The small molecule below binds the protein below.
Small molecule (SMILES): N[C@@H](CC(=O)O)C(=O)O

Sequence of chain 1.B:
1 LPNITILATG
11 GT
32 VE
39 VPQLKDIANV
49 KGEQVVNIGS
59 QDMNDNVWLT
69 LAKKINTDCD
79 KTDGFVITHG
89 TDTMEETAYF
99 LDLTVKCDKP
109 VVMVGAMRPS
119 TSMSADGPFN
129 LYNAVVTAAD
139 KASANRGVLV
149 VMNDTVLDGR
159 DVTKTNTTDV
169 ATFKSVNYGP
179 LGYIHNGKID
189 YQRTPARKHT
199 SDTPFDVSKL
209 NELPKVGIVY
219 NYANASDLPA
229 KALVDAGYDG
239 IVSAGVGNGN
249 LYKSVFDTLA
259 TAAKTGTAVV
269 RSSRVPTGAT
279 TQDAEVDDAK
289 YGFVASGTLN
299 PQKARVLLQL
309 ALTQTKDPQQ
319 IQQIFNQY

Binding-site contacts:
Ligand atom OXT contacts residue GLY88 of chain 1.B at 3.2 Å.
Ligand atom OD2 contacts residue GLY57 of chain 1.B at 4.3 Å.
Ligand atom OXT contacts residue THR12 of chain 1.B at 3.5 Å (h-bond).
Ligand atom CG contacts residue GLY88 of chain 1.B at 3.5 Å.
Ligand atom OD2 contacts residue SER58 of chain 1.B at 2.1 Å (h-bond).
Ligand atom O contacts residue GLY88 of chain 1.B at 3.6 Å.
Ligand atom CG contacts residue SER58 of chain 1.B at 3.2 Å.
Ligand atom O contacts residue THR89 of chain 1.B at 4.2 Å.
Ligand atom OD2 contacts residue GLN59 of chain 1.B at 3.5 Å (h-bond).
Ligand atom CG contacts residue GLN59 of chain 1.B at 3.7 Å.
Ligand atom O contacts residue GLY11 of chain 1.B at 2.9 Å.
Ligand atom CG contacts residue THR89 of chain 1.B at 3.6 Å.
Ligand atom C contacts residue GLY11 of chain 1.B at 4.0 Å.
Ligand atom OD1 contacts residue GLY88 of chain 1.B at 3.4 Å.
Ligand atom C contacts residue GLY88 of chain 1.B at 3.6 Å.
Ligand atom OXT contacts residue THR89 of chain 1.B at 2.6 Å (h-bond).
Ligand atom OD2 contacts residue ASP90 of chain 1.B at 3.1 Å (salt-bridge).
Ligand atom N contacts residue THR12 of chain 1.B at 2.9 Å (h-bond).
Ligand atom OXT contacts residue HIS87 of chain 1.B at 4.3 Å.
Ligand atom OD1 contacts residue GLN59 of chain 1.B at 3.6 Å.
Ligand atom OXT contacts residue GLY11 of chain 1.B at 4.3 Å.
Ligand atom CB contacts residue THR89 of chain 1.B at 3.5 Å.
Ligand atom C contacts residue ALA114 of chain 1.B at 4.1 Å (hydrophobic).
Ligand atom CB contacts residue ASP90 of chain 1.B at 3.0 Å.
Ligand atom OD1 contacts residue SER58 of chain 1.B at 3.3 Å (h-bond).
Ligand atom OD2 contacts residue GLY88 of chain 1.B at 3.6 Å.
Ligand atom OD1 contacts residue GLY57 of chain 1.B at 3.9 Å.
Ligand atom CA contacts residue THR12 of chain 1.B at 3.1 Å.
Ligand atom CA contacts residue THR89 of chain 1.B at 3.8 Å.
Ligand atom OD1 contacts residue GLY11 of chain 1.B at 4.1 Å.
Ligand atom C contacts residue THR89 of chain 1.B at 3.4 Å.
Ligand atom CB contacts residue GLY88 of chain 1.B at 4.2 Å.
Ligand atom CG contacts residue ASP90 of chain 1.B at 3.6 Å.
Ligand atom C contacts residue THR12 of chain 1.B at 2.8 Å.
Ligand atom OXT contacts residue ALA114 of chain 1.B at 3.4 Å (h-bond).
Ligand atom CB contacts residue SER58 of chain 1.B at 4.2 Å.
Ligand atom OD2 contacts residue THR89 of chain 1.B at 3.6 Å.
Ligand atom OD1 contacts residue THR89 of chain 1.B at 4.2 Å.
Ligand atom CA contacts residue ASP90 of chain 1.B at 4.1 Å.
Ligand atom O contacts residue THR12 of chain 1.B at 2.2 Å (h-bond).